This small molecule binds to this protein.
Small molecule (SMILES): CC(=O)N[C@@H]1[C@@H](O)[C@H](O)[C@@H](CO)O[C@H]1O

Binding-site contacts:
Ligand atom C2 contacts residue GOL1 of chain 1.S at 3.7 Å.
Ligand atom N2 contacts residue ASN62 of chain 1.B at 2.9 Å (h-bond).
Ligand atom C8 contacts residue ALA131 of chain 1.A at 3.7 Å (hydrophobic).
Ligand atom C1 contacts residue ASN62 of chain 1.B at 1.4 Å.
Ligand atom O6 contacts residue PRO8 of chain 1.B at 3.8 Å.
Ligand atom O7 contacts residue ASN62 of chain 1.B at 3.9 Å.
Ligand atom C3 contacts residue GOL1 of chain 1.S at 3.3 Å.
Ligand atom O4 contacts residue GOL1 of chain 1.S at 4.3 Å.
Ligand atom C8 contacts residue VAL153 of chain 1.A at 4.0 Å (hydrophobic).
Ligand atom N2 contacts residue GOL1 of chain 1.S at 3.3 Å (h-bond).
Ligand atom C8 contacts residue TRP30 of chain 3.B at 4.2 Å (hydrophobic).
Ligand atom O7 contacts residue VAL153 of chain 1.A at 4.3 Å.
Ligand atom C2 contacts residue ASN62 of chain 1.B at 2.5 Å.
Ligand atom C5 contacts residue ASN62 of chain 1.B at 3.6 Å.
Ligand atom C7 contacts residue GLU129 of chain 1.A at 3.7 Å.
Ligand atom C4 contacts residue ASN62 of chain 1.B at 4.2 Å.
Ligand atom C8 contacts residue THR65 of chain 1.B at 3.6 Å.
Ligand atom C3 contacts residue ASN62 of chain 1.B at 3.8 Å.
Ligand atom O7 contacts residue GLU129 of chain 1.A at 4.2 Å.
Ligand atom C6 contacts residue GLN7 of chain 1.B at 3.8 Å.
Ligand atom C1 contacts residue GOL1 of chain 1.S at 3.6 Å.
Ligand atom C7 contacts residue GOL1 of chain 1.S at 4.2 Å.
Ligand atom O6 contacts residue ALA6 of chain 1.B at 4.0 Å.
Ligand atom C8 contacts residue GOL1 of chain 1.S at 4.2 Å.
Ligand atom C6 contacts residue ALA6 of chain 1.B at 4.1 Å (hydrophobic).
Ligand atom C8 contacts residue GLY130 of chain 1.A at 3.8 Å.
Ligand atom O5 contacts residue ASN62 of chain 1.B at 2.3 Å (h-bond).
Ligand atom O7 contacts residue LEU43 of chain 1.A at 3.9 Å.
Ligand atom C7 contacts residue ASN62 of chain 1.B at 3.6 Å.
Ligand atom O7 contacts residue ALA131 of chain 1.A at 4.1 Å.
Ligand atom C1 contacts residue GLN7 of chain 1.B at 3.7 Å.
Ligand atom O5 contacts residue GLN7 of chain 1.B at 2.9 Å (h-bond).
Ligand atom O3 contacts residue GLU129 of chain 1.A at 3.9 Å.
Ligand atom O3 contacts residue GOL1 of chain 1.S at 4.2 Å.
Ligand atom C5 contacts residue GLN7 of chain 1.B at 4.0 Å.
Ligand atom C4 contacts residue GOL1 of chain 1.S at 4.1 Å.
Ligand atom O6 contacts residue GLN7 of chain 1.B at 2.7 Å (h-bond).
Ligand atom C5 contacts residue GOL1 of chain 1.S at 4.0 Å.
Ligand atom C8 contacts residue GLU129 of chain 1.A at 3.4 Å.
Ligand atom N2 contacts residue GLU129 of chain 1.A at 4.1 Å.

Sequence of chain 3.B:
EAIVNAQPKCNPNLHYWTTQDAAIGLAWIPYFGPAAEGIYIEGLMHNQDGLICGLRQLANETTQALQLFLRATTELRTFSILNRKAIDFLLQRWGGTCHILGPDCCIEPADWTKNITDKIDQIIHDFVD

Sequence of chain 1.A:
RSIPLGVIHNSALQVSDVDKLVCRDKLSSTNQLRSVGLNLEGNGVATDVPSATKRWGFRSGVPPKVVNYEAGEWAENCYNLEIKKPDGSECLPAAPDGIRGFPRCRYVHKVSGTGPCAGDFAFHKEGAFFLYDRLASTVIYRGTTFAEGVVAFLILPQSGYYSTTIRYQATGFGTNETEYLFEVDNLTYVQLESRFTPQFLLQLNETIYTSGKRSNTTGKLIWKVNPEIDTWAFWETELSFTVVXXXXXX

Sequence of chain 1.B:
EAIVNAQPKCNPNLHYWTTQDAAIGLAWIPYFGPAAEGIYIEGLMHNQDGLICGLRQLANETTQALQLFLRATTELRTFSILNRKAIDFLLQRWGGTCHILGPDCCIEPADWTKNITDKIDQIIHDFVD